Binding-site contacts:
Ligand atom C2 contacts residue THR233 of chain 1.B at 3.6 Å.
Ligand atom C1 contacts residue THR106 of chain 1.B at 3.4 Å.
Ligand atom C7 contacts residue ASN231 of chain 1.B at 3.4 Å.
Ligand atom C8 contacts residue ASN231 of chain 1.B at 4.1 Å.
Ligand atom C1 contacts residue THR233 of chain 1.B at 3.4 Å.
Ligand atom C5 contacts residue THR106 of chain 1.B at 4.2 Å.
Ligand atom C4 contacts residue ASN231 of chain 1.B at 4.2 Å.
Ligand atom C2 contacts residue ASN231 of chain 1.B at 2.5 Å.
Ligand atom C5 contacts residue ASN231 of chain 1.B at 3.6 Å.
Ligand atom O5 contacts residue THR233 of chain 1.B at 4.5 Å.
Ligand atom O7 contacts residue ASN231 of chain 1.B at 3.6 Å (h-bond).
Ligand atom N2 contacts residue THR233 of chain 1.B at 3.2 Å (h-bond).
Ligand atom N2 contacts residue ASN231 of chain 1.B at 2.9 Å (h-bond).
Ligand atom C3 contacts residue ASN231 of chain 1.B at 3.8 Å.
Ligand atom C1 contacts residue ASN231 of chain 1.B at 1.4 Å.
Ligand atom O5 contacts residue THR106 of chain 1.B at 3.3 Å.
Ligand atom O5 contacts residue ASN231 of chain 1.B at 2.4 Å (h-bond).
Ligand atom C3 contacts residue THR233 of chain 1.B at 3.7 Å.
Ligand atom C7 contacts residue THR233 of chain 1.B at 4.3 Å.
Ligand atom C6 contacts residue THR106 of chain 1.B at 4.5 Å.

The small molecule below binds the protein below.
Small molecule (SMILES): CC(=O)N[C@@H]1[C@@H](O)[C@H](O)[C@@H](CO)O[C@H]1O

Sequence of chain 1.B:
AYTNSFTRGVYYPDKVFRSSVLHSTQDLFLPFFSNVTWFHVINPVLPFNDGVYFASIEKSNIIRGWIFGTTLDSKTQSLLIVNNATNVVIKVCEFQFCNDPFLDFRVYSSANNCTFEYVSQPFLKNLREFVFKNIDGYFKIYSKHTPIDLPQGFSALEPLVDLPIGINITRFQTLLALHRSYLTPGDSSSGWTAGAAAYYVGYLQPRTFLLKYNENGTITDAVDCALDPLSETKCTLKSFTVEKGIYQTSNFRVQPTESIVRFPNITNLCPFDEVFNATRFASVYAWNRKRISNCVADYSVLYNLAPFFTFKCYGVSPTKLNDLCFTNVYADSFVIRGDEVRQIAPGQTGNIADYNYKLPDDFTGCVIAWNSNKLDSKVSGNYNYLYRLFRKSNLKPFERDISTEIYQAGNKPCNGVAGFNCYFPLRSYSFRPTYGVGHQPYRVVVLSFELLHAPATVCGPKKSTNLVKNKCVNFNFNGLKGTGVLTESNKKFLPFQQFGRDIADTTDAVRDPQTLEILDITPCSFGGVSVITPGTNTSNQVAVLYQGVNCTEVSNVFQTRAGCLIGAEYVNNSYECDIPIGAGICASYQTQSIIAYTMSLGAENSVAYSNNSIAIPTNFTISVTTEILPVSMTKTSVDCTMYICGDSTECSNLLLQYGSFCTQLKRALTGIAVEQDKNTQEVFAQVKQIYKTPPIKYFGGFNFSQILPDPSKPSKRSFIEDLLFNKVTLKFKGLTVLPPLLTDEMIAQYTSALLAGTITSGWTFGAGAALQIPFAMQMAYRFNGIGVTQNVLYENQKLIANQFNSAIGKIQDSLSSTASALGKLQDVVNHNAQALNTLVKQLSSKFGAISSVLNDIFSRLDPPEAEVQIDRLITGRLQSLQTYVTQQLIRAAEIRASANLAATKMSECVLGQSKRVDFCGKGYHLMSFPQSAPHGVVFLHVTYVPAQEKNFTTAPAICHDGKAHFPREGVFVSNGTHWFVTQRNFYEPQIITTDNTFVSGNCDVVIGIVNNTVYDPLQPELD